Sequence of chain 4.A:
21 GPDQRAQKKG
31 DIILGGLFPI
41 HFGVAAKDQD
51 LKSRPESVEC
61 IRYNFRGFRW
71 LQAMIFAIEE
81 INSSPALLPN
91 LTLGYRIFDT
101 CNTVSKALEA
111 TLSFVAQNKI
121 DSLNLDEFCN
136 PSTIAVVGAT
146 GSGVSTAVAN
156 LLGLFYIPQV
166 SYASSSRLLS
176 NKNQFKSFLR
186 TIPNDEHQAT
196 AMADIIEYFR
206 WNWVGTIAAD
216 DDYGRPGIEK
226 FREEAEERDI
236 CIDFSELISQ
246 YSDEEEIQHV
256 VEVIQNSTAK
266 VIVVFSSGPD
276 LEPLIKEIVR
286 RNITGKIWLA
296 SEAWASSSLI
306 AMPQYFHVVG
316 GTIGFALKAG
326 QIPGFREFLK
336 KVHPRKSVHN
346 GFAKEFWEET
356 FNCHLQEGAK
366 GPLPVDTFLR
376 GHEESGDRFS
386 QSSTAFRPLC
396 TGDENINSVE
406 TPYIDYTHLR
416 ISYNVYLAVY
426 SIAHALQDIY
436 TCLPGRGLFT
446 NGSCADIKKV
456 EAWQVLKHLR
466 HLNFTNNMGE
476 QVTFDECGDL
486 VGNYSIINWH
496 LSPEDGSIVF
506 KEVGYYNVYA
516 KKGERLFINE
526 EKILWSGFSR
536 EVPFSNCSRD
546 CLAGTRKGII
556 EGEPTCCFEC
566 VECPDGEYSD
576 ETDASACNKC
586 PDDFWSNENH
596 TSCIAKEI

Binding-site contacts:
Ligand atom C7 contacts residue ASN287 of chain 4.A at 4.0 Å.
Ligand atom N2 contacts residue ASN287 of chain 4.A at 3.1 Å (h-bond).
Ligand atom C1 contacts residue ASN287 of chain 4.A at 1.4 Å.
Ligand atom O5 contacts residue ASN287 of chain 4.A at 2.3 Å (h-bond).
Ligand atom C2 contacts residue ASN287 of chain 4.A at 2.4 Å.
Ligand atom C7 contacts residue HIS312 of chain 4.A at 3.7 Å.
Ligand atom C8 contacts residue HIS312 of chain 4.A at 3.3 Å.
Ligand atom O7 contacts residue ASN287 of chain 4.A at 4.1 Å.
Ligand atom O7 contacts residue HIS312 of chain 4.A at 3.5 Å (h-bond).
Ligand atom C5 contacts residue ASN287 of chain 4.A at 3.6 Å.
Ligand atom C3 contacts residue ASN287 of chain 4.A at 3.8 Å.
Ligand atom C4 contacts residue ASN287 of chain 4.A at 4.0 Å.

The small molecule below binds the protein below.
Small molecule (SMILES): CC(=O)N[C@@H]1[C@@H](O)[C@H](O)[C@@H](CO)O[C@H]1O